Sequence of chain 1.P:
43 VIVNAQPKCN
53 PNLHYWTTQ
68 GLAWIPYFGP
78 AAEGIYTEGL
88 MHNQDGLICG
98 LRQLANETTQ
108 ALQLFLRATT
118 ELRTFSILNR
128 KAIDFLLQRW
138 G

The small molecule below binds the protein below.
Small molecule (SMILES): CC(=O)N[C@H]1[C@H](O[C@H]2[C@H](O)[C@@H](NC(C)=O)CO[C@@H]2CO)O[C@H](CO)[C@@H](O[C@@H]2O[C@H](CO[C@H]3O[C@H](CO)[C@@H](O)[C@H](O)[C@@H]3O)[C@@H](O)[C@H](O[C@H]3O[C@H](CO)[C@@H](O)[C@H](O)[C@@H]3O)[C@@H]2O)[C@@H]1O

Binding-site contacts:
Ligand atom O4 contacts residue GLU160 of chain 1.A at 4.4 Å.
Ligand atom O7 contacts residue ASN103 of chain 1.D at 3.6 Å.
Ligand atom C2 contacts residue ASN103 of chain 1.D at 2.5 Å.
Ligand atom O3 contacts residue LYS159 of chain 1.A at 3.9 Å.
Ligand atom O6 contacts residue PRO49 of chain 1.D at 3.9 Å.
Ligand atom C8 contacts residue ALA162 of chain 1.A at 4.1 Å (hydrophobic).
Ligand atom O6 contacts residue GLU160 of chain 1.A at 3.9 Å.
Ligand atom O7 contacts residue VAL184 of chain 1.A at 4.1 Å.
Ligand atom O3 contacts residue GLU160 of chain 1.A at 4.1 Å.
Ligand atom C4 contacts residue ASN103 of chain 1.D at 4.3 Å.
Ligand atom C7 contacts residue GLU160 of chain 1.A at 4.3 Å.
Ligand atom O7 contacts residue LEU74 of chain 1.A at 3.8 Å.
Ligand atom O6 contacts residue GLN48 of chain 1.D at 3.0 Å (h-bond).
Ligand atom C5 contacts residue GLN48 of chain 1.D at 4.1 Å.
Ligand atom O5 contacts residue GLN48 of chain 1.D at 3.1 Å (h-bond).
Ligand atom C3 contacts residue ASN103 of chain 1.D at 3.9 Å.
Ligand atom C1 contacts residue GLN48 of chain 1.D at 4.0 Å.
Ligand atom C8 contacts residue THR106 of chain 1.D at 3.8 Å.
Ligand atom N2 contacts residue ASN103 of chain 1.D at 3.0 Å (h-bond).
Ligand atom O5 contacts residue ASN103 of chain 1.D at 2.4 Å (h-bond).
Ligand atom C8 contacts residue GLU160 of chain 1.A at 3.8 Å.
Ligand atom C8 contacts residue VAL184 of chain 1.A at 3.8 Å (hydrophobic).
Ligand atom C6 contacts residue GLN48 of chain 1.D at 3.8 Å.
Ligand atom C5 contacts residue GLU160 of chain 1.A at 4.1 Å.
Ligand atom C7 contacts residue VAL184 of chain 1.A at 4.3 Å (hydrophobic).
Ligand atom C8 contacts residue PRO49 of chain 1.D at 3.4 Å (hydrophobic).
Ligand atom C1 contacts residue ASN103 of chain 1.D at 1.5 Å.
Ligand atom C8 contacts residue GLY161 of chain 1.A at 4.3 Å.
Ligand atom O4 contacts residue PHE75 of chain 1.P at 3.7 Å.
Ligand atom C5 contacts residue ASN103 of chain 1.D at 3.8 Å.
Ligand atom C7 contacts residue ASN103 of chain 1.D at 3.5 Å.

Sequence of chain 1.D:
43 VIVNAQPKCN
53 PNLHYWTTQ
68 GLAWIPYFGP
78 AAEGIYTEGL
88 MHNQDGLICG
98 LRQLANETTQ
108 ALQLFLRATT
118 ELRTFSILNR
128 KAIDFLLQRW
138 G

Sequence of chain 1.A:
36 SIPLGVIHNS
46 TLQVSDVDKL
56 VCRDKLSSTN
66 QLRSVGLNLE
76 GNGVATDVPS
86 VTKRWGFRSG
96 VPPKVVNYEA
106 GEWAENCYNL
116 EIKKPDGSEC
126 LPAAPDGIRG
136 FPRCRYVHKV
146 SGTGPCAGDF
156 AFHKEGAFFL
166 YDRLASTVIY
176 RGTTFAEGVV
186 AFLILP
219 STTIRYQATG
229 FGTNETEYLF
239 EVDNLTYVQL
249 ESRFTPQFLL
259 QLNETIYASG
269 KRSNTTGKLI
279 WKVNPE